Binding-site contacts:
Ligand atom O5' contacts residue PHE277 of chain 5.A at 4.1 Å.
Ligand atom OP2 contacts residue PHE277 of chain 5.A at 3.8 Å.
Ligand atom O4' contacts residue DC1 of chain 5.G at 0.4 Å (h-bond).
Ligand atom P contacts residue DC1 of chain 5.G at 0.8 Å.
Ligand atom P contacts residue PHE277 of chain 5.A at 3.7 Å.
Ligand atom O4' contacts residue ARG10 of chain 5.A at 4.1 Å.
Ligand atom C2' contacts residue DC1 of chain 5.G at 1.4 Å.
Ligand atom C4' contacts residue DC1 of chain 5.G at 1.2 Å.
Ligand atom C3' contacts residue DC1 of chain 5.G at 1.0 Å.
Ligand atom C5' contacts residue PHE277 of chain 5.A at 3.8 Å (hydrophobic).
Ligand atom O5' contacts residue DC1 of chain 5.G at 1.2 Å (h-bond).
Ligand atom C5' contacts residue DC1 of chain 5.G at 1.5 Å.
Ligand atom C1' contacts residue DC1 of chain 5.G at 1.4 Å.
Ligand atom OP1 contacts residue DC1 of chain 5.G at 0.3 Å (h-bond).
Ligand atom C1' contacts residue ARG10 of chain 5.A at 3.5 Å.
Ligand atom O3' contacts residue DC1 of chain 5.G at 1.5 Å (h-bond).
Ligand atom O4' contacts residue PHE277 of chain 5.A at 4.4 Å.
Ligand atom OP2 contacts residue DC1 of chain 5.G at 1.1 Å.

A protein and the small-molecule ligand that binds it are described below.
Small molecule (SMILES): Nc1ccn([C@H]2C[C@H](O)[C@@H](COP(=O)(O)O)O2)c(=O)n1

Sequence of chain 5.A:
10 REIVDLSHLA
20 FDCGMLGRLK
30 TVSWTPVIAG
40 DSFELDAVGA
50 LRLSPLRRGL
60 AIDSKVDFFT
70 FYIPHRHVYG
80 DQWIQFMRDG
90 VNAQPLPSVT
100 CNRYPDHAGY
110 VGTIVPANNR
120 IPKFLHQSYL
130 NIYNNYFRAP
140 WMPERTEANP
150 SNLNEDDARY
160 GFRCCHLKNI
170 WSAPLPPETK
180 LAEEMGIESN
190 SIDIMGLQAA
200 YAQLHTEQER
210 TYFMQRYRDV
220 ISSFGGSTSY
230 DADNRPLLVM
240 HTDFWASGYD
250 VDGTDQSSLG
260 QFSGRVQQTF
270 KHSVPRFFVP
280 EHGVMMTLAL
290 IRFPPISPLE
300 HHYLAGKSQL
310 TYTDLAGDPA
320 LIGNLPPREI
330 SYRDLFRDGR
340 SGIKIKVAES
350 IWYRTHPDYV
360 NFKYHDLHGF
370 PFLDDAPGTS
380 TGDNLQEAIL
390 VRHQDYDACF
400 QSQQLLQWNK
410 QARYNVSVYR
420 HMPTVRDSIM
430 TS